Sequence of chain 1.K:
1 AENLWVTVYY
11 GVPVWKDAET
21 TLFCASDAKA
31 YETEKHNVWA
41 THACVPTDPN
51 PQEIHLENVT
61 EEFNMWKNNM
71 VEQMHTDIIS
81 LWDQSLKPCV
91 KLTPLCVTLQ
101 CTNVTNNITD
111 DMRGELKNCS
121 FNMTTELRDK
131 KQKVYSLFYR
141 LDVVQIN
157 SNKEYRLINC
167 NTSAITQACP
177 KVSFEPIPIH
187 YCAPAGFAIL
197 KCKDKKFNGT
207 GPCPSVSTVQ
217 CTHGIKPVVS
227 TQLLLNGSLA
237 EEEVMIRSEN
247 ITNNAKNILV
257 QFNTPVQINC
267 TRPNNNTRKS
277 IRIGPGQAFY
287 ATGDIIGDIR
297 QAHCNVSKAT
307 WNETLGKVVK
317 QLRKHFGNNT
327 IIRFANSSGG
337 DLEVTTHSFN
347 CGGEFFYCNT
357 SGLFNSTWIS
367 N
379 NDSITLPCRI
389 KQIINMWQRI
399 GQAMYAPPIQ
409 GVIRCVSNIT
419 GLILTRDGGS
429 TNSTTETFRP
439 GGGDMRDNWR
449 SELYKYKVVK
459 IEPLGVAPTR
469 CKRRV

This protein binds this small molecule.
Small molecule (SMILES): CC(=O)N[C@H]1[C@H](O[C@H]2[C@H](O)[C@@H](NC(C)=O)CO[C@@H]2CO)O[C@H](CO)[C@@H](O[C@@H]2O[C@H](CO[C@H]3O[C@H](CO)[C@@H](O)[C@H](O)[C@@H]3O)[C@@H](O)[C@H](O[C@H]3O[C@H](CO)[C@@H](O)[C@H](O)[C@@H]3O)[C@@H]2O)[C@@H]1O

Binding-site contacts:
Ligand atom C6 contacts residue NAG1 of chain 1.VA at 3.8 Å.
Ligand atom O7 contacts residue SER415 of chain 1.K at 4.5 Å.
Ligand atom O5 contacts residue SER415 of chain 1.K at 4.5 Å.
Ligand atom C5 contacts residue NAG1 of chain 1.VA at 4.1 Å.
Ligand atom C7 contacts residue SER415 of chain 1.K at 3.5 Å.
Ligand atom C3 contacts residue VAL414 of chain 1.K at 3.7 Å (hydrophobic).
Ligand atom N2 contacts residue ASN232 of chain 1.K at 2.9 Å (h-bond).
Ligand atom O5 contacts residue ASN232 of chain 1.K at 2.4 Å (h-bond).
Ligand atom C2 contacts residue SER415 of chain 1.K at 3.3 Å.
Ligand atom C5 contacts residue GLU181 of chain 1.K at 4.2 Å.
Ligand atom C5 contacts residue SER415 of chain 1.K at 4.5 Å.
Ligand atom O6 contacts residue GLU181 of chain 1.K at 2.3 Å (salt-bridge).
Ligand atom C5 contacts residue VAL414 of chain 1.K at 4.0 Å (hydrophobic).
Ligand atom C8 contacts residue LEU231 of chain 1.K at 3.8 Å (hydrophobic).
Ligand atom C1 contacts residue SER415 of chain 1.K at 3.4 Å.
Ligand atom O5 contacts residue NAG1 of chain 1.VA at 3.6 Å.
Ligand atom C4 contacts residue ASN232 of chain 1.K at 4.2 Å.
Ligand atom N2 contacts residue SER415 of chain 1.K at 2.7 Å (h-bond).
Ligand atom O4 contacts residue VAL414 of chain 1.K at 3.7 Å.
Ligand atom C4 contacts residue SER415 of chain 1.K at 4.5 Å.
Ligand atom C5 contacts residue ASN232 of chain 1.K at 3.6 Å.
Ligand atom C2 contacts residue ASN232 of chain 1.K at 2.5 Å.
Ligand atom C7 contacts residue ASN232 of chain 1.K at 4.1 Å.
Ligand atom C1 contacts residue NAG1 of chain 1.VA at 4.4 Å.
Ligand atom O3 contacts residue SER415 of chain 1.K at 4.3 Å.
Ligand atom O7 contacts residue ASN346 of chain 1.K at 4.1 Å.
Ligand atom C4 contacts residue VAL414 of chain 1.K at 4.1 Å (hydrophobic).
Ligand atom C3 contacts residue ASN232 of chain 1.K at 3.8 Å.
Ligand atom C8 contacts residue SER415 of chain 1.K at 3.7 Å.
Ligand atom C3 contacts residue SER415 of chain 1.K at 3.4 Å.
Ligand atom C6 contacts residue GLU181 of chain 1.K at 3.6 Å.
Ligand atom C1 contacts residue ASN232 of chain 1.K at 1.4 Å.